Binding-site contacts:
Ligand atom C11 contacts residue HEM1 of chain 1.N at 3.4 Å.
Ligand atom N02 contacts residue MET318 of chain 1.B at 4.0 Å.
Ligand atom N31 contacts residue TYR435 of chain 1.B at 3.2 Å.
Ligand atom N01 contacts residue HEM1 of chain 1.N at 3.7 Å.
Ligand atom N28 contacts residue HEM1 of chain 1.N at 3.4 Å (h-bond).
Ligand atom C03 contacts residue PRO294 of chain 1.B at 3.6 Å (hydrophobic).
Ligand atom C21 contacts residue HEM1 of chain 1.N at 3.2 Å.
Ligand atom C11 contacts residue GLY315 of chain 1.B at 3.7 Å.
Ligand atom C09 contacts residue HEM1 of chain 1.N at 3.6 Å.
Ligand atom C05 contacts residue HEM1 of chain 1.N at 3.4 Å.
Ligand atom C07 contacts residue VAL296 of chain 1.B at 3.5 Å (hydrophobic).
Ligand atom C03 contacts residue HEM1 of chain 1.N at 3.4 Å.
Ligand atom C04 contacts residue HEM1 of chain 1.N at 3.4 Å.
Ligand atom N02 contacts residue TYR317 of chain 1.B at 3.5 Å.
Ligand atom O13 contacts residue HEM1 of chain 1.N at 3.7 Å.
Ligand atom N02 contacts residue GLU321 of chain 1.B at 2.6 Å (salt-bridge).
Ligand atom C30 contacts residue HEM1 of chain 1.N at 3.9 Å.
Ligand atom C30 contacts residue TYR435 of chain 1.B at 3.6 Å (hydrophobic).
Ligand atom C26 contacts residue HEM1 of chain 1.N at 3.6 Å.
Ligand atom N02 contacts residue HEM1 of chain 1.N at 3.7 Å.
Ligand atom C06 contacts residue VAL296 of chain 1.B at 3.5 Å (hydrophobic).
Ligand atom C24 contacts residue HEM1 of chain 1.N at 3.7 Å.
Ligand atom N02 contacts residue TRP316 of chain 1.B at 2.9 Å (h-bond).
Ligand atom C12 contacts residue HEM1 of chain 1.N at 3.6 Å.
Ligand atom C02 contacts residue HEM1 of chain 1.N at 3.6 Å.
Ligand atom C02 contacts residue TRP316 of chain 1.B at 4.0 Å (hydrophobic).
Ligand atom C06 contacts residue HEM1 of chain 1.N at 3.7 Å.
Ligand atom C02 contacts residue GLU321 of chain 1.B at 3.3 Å.
Ligand atom C23 contacts residue HEM1 of chain 1.N at 3.3 Å.
Ligand atom C10 contacts residue HEM1 of chain 1.N at 3.8 Å.
Ligand atom C10 contacts residue GLU321 of chain 1.B at 3.6 Å.
Ligand atom N02 contacts residue PRO294 of chain 1.B at 3.8 Å.
Ligand atom C07 contacts residue HEM1 of chain 1.N at 3.8 Å.
Ligand atom C22 contacts residue HEM1 of chain 1.N at 3.0 Å.
Ligand atom C09 contacts residue GLU321 of chain 1.B at 3.4 Å.
Ligand atom C25 contacts residue HEM1 of chain 1.N at 3.9 Å.
Ligand atom C02 contacts residue PRO294 of chain 1.B at 3.9 Å (hydrophobic).
Ligand atom N01 contacts residue GLU321 of chain 1.B at 2.8 Å (salt-bridge).
Ligand atom C23 contacts residue TYR435 of chain 1.B at 3.9 Å (hydrophobic).
Ligand atom C08 contacts residue HEM1 of chain 1.N at 3.9 Å.

Sequence of chain 1.B:
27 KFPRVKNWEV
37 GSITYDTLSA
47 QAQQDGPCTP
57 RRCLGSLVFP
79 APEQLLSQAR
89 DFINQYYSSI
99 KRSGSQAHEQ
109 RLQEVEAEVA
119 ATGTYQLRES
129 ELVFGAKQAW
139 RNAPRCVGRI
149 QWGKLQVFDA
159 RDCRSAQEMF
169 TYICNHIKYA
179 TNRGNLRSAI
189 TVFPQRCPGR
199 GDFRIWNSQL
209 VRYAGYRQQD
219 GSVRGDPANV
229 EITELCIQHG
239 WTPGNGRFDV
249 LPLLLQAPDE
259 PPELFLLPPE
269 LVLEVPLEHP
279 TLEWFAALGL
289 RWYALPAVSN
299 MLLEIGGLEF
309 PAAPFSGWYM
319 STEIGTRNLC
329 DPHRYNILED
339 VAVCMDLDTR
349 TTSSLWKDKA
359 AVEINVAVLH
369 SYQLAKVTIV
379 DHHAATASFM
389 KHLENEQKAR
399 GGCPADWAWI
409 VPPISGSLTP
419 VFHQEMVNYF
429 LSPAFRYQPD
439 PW

This protein binds this small molecule.
Small molecule (SMILES): CNCc1cc(C#N)cc(OCc2ccc3c(C)cc(N)nc3c2)c1